Binding-site contacts:
Ligand atom C22 contacts residue SER198 of chain 2.A at 4.0 Å.
Ligand atom C20 contacts residue PHE329 of chain 2.A at 3.6 Å (hydrophobic).
Ligand atom C22 contacts residue GLU197 of chain 2.A at 3.2 Å.
Ligand atom O12 contacts residue VXA1 of chain 2.J at 4.3 Å.
Ligand atom C11 contacts residue GLY439 of chain 2.A at 4.3 Å.
Ligand atom N14 contacts residue GLU197 of chain 2.A at 3.9 Å.
Ligand atom C15 contacts residue TRP82 of chain 2.A at 4.0 Å (hydrophobic).
Ligand atom C13 contacts residue TRP82 of chain 2.A at 3.8 Å (hydrophobic).
Ligand atom O12 contacts residue PHE329 of chain 2.A at 4.1 Å.
Ligand atom C20 contacts residue ALA328 of chain 2.A at 4.0 Å (hydrophobic).
Ligand atom C22 contacts residue VXA1 of chain 2.J at 3.1 Å.
Ligand atom C22 contacts residue GLY116 of chain 2.A at 3.9 Å.
Ligand atom C21 contacts residue PHE329 of chain 2.A at 4.3 Å (hydrophobic).
Ligand atom C11 contacts residue TRP82 of chain 2.A at 3.3 Å (hydrophobic).
Ligand atom C11 contacts residue GLU197 of chain 2.A at 3.4 Å.
Ligand atom C22 contacts residue GLY115 of chain 2.A at 4.2 Å.
Ligand atom C22 contacts residue HIS438 of chain 2.A at 4.0 Å.
Ligand atom C21 contacts residue TYR332 of chain 2.A at 4.0 Å (hydrophobic).
Ligand atom C16 contacts residue TRP82 of chain 2.A at 3.9 Å (hydrophobic).
Ligand atom C11 contacts residue ILE442 of chain 2.A at 4.0 Å (hydrophobic).
Ligand atom C20 contacts residue TYR332 of chain 2.A at 3.8 Å (hydrophobic).
Ligand atom O12 contacts residue HIS438 of chain 2.A at 3.4 Å.
Ligand atom C13 contacts residue GLY116 of chain 2.A at 4.2 Å.
Ligand atom C19 contacts residue ALA328 of chain 2.A at 4.0 Å (hydrophobic).
Ligand atom C11 contacts residue TYR128 of chain 2.A at 4.2 Å (hydrophobic).
Ligand atom N14 contacts residue VXA1 of chain 2.J at 4.4 Å.
Ligand atom C13 contacts residue GLY115 of chain 2.A at 4.0 Å.
Ligand atom C19 contacts residue TYR332 of chain 2.A at 3.9 Å (hydrophobic).
Ligand atom S17 contacts residue TRP82 of chain 2.A at 4.0 Å.
Ligand atom C13 contacts residue TYR128 of chain 2.A at 4.0 Å (hydrophobic).
Ligand atom N14 contacts residue TRP82 of chain 2.A at 4.1 Å.

This protein binds this small molecule.
Small molecule (SMILES): CCCC(=O)SCC[N+](C)(C)C

Sequence of chain 2.A:
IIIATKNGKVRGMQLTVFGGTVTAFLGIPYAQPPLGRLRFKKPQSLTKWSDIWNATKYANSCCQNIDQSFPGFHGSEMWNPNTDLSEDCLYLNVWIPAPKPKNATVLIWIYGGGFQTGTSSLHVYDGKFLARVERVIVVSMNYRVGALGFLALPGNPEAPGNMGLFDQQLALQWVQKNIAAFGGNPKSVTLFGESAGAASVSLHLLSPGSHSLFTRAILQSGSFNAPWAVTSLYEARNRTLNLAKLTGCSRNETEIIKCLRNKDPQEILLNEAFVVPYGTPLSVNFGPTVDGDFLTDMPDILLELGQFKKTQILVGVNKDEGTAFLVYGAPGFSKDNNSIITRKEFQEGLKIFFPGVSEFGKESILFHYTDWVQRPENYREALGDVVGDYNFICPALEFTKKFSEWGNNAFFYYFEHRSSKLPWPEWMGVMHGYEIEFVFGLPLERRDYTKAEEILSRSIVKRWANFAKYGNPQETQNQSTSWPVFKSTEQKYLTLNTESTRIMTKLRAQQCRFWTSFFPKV